Sequence of chain 1.D:
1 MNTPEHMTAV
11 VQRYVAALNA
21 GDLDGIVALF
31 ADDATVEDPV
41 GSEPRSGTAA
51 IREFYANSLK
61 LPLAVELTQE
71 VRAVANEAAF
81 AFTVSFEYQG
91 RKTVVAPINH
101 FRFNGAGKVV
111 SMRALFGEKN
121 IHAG

Binding-site contacts:
Ligand atom C24 contacts residue LEU18 of chain 1.D at 4.0 Å (hydrophobic).
Ligand atom C6 contacts residue PHE116 of chain 1.D at 3.3 Å (hydrophobic).
Ligand atom O26 contacts residue ASN99 of chain 1.D at 3.1 Å (h-bond).
Ligand atom C6 contacts residue VAL95 of chain 1.D at 3.7 Å (hydrophobic).
Ligand atom C27 contacts residue ASP38 of chain 1.D at 2.5 Å.
Ligand atom O1 contacts residue VAL95 of chain 1.D at 4.2 Å.
Ligand atom C18 contacts residue ALA114 of chain 1.D at 4.2 Å (hydrophobic).
Ligand atom C10 contacts residue PHE86 of chain 1.D at 3.9 Å (hydrophobic).
Ligand atom C5 contacts residue PHE116 of chain 1.D at 3.2 Å (hydrophobic).
Ligand atom C18 contacts residue PHE82 of chain 1.D at 4.1 Å (hydrophobic).
Ligand atom C19 contacts residue PRO97 of chain 1.D at 4.0 Å (hydrophobic).
Ligand atom O26 contacts residue TYR14 of chain 1.D at 2.6 Å (h-bond).
Ligand atom O26 contacts residue ASP38 of chain 1.D at 4.2 Å.
Ligand atom C16 contacts residue VAL84 of chain 1.D at 3.8 Å (hydrophobic).
Ligand atom O26 contacts residue MET112 of chain 1.D at 3.5 Å.
Ligand atom C3 contacts residue PHE86 of chain 1.D at 3.9 Å (hydrophobic).
Ligand atom C26 contacts residue ASN99 of chain 1.D at 4.2 Å.
Ligand atom C2 contacts residue VAL95 of chain 1.D at 4.0 Å (hydrophobic).
Ligand atom C25 contacts residue LEU18 of chain 1.D at 3.5 Å (hydrophobic).
Ligand atom C17 contacts residue ASP38 of chain 1.D at 3.6 Å.
Ligand atom C11 contacts residue VAL84 of chain 1.D at 3.6 Å (hydrophobic).
Ligand atom C25 contacts residue TYR55 of chain 1.D at 4.1 Å (hydrophobic).
Ligand atom C18 contacts residue ASP38 of chain 1.D at 3.6 Å.
Ligand atom O1 contacts residue ILE121 of chain 1.D at 4.1 Å.
Ligand atom C26 contacts residue ASP38 of chain 1.D at 4.2 Å.
Ligand atom C4 contacts residue VAL95 of chain 1.D at 4.3 Å (hydrophobic).
Ligand atom C26 contacts residue TYR14 of chain 1.D at 3.3 Å (hydrophobic).
Ligand atom C18 contacts residue PRO97 of chain 1.D at 4.0 Å (hydrophobic).
Ligand atom C12 contacts residue VAL84 of chain 1.D at 4.0 Å (hydrophobic).
Ligand atom C24 contacts residue LEU63 of chain 1.D at 4.3 Å (hydrophobic).
Ligand atom C1 contacts residue VAL95 of chain 1.D at 3.8 Å (hydrophobic).
Ligand atom C19 contacts residue PHE116 of chain 1.D at 3.8 Å (hydrophobic).
Ligand atom C2 contacts residue PHE86 of chain 1.D at 3.5 Å (hydrophobic).
Ligand atom O26 contacts residue PHE82 of chain 1.D at 4.0 Å.
Ligand atom C19 contacts residue ASP38 of chain 1.D at 3.9 Å.
Ligand atom C27 contacts residue PHE54 of chain 1.D at 3.6 Å (hydrophobic).
Ligand atom O1 contacts residue PHE86 of chain 1.D at 4.3 Å.
Ligand atom C25 contacts residue TYR14 of chain 1.D at 3.4 Å (hydrophobic).
Ligand atom C5 contacts residue VAL95 of chain 1.D at 3.7 Å (hydrophobic).
Ligand atom C10 contacts residue VAL84 of chain 1.D at 4.1 Å (hydrophobic).

A small-molecule ligand and the protein it binds are described below.
Small molecule (SMILES): C[C@]12CCc3c(ccc4cc(O)ccc34)[C@@H]1CCC2=O